A small-molecule ligand and the protein it binds are described below.
Small molecule (SMILES): C[C@@H](O)[C@@H](C)O

Binding-site contacts:
Ligand atom O5 contacts residue PHE189 of chain 2.A at 4.2 Å.
Ligand atom C3 contacts residue THR244 of chain 2.A at 4.3 Å.
Ligand atom C1 contacts residue GLU247 of chain 2.A at 3.5 Å.
Ligand atom C3 contacts residue ARG207 of chain 2.A at 4.3 Å.
Ligand atom O5 contacts residue ARG207 of chain 2.A at 4.4 Å.
Ligand atom C4 contacts residue GLU247 of chain 2.A at 3.0 Å.
Ligand atom C2 contacts residue PHE189 of chain 2.A at 4.5 Å (hydrophobic).
Ligand atom C3 contacts residue GLU191 of chain 2.A at 3.1 Å.
Ligand atom C2 contacts residue GLU191 of chain 2.A at 4.1 Å.
Ligand atom C1 contacts residue ARG207 of chain 2.A at 3.8 Å.
Ligand atom O6 contacts residue ARG240 of chain 2.A at 3.2 Å (salt-bridge).
Ligand atom C3 contacts residue ARG240 of chain 2.A at 4.1 Å.
Ligand atom C1 contacts residue PHE189 of chain 2.A at 3.3 Å (hydrophobic).
Ligand atom O6 contacts residue GLU191 of chain 2.A at 2.3 Å (salt-bridge).
Ligand atom C3 contacts residue GLU247 of chain 2.A at 3.6 Å.
Ligand atom O5 contacts residue GLU191 of chain 2.A at 2.9 Å (salt-bridge).
Ligand atom C2 contacts residue GLU247 of chain 2.A at 3.9 Å.
Ligand atom C2 contacts residue ARG207 of chain 2.A at 3.9 Å.
Ligand atom C1 contacts residue THR244 of chain 2.A at 3.9 Å.
Ligand atom C4 contacts residue GLN243 of chain 2.A at 3.9 Å.
Ligand atom C2 contacts residue THR244 of chain 2.A at 4.3 Å.
Ligand atom C4 contacts residue GLU191 of chain 2.A at 4.0 Å.
Ligand atom O5 contacts residue SER190 of chain 2.A at 3.6 Å.
Ligand atom C4 contacts residue THR244 of chain 2.A at 4.0 Å.
Ligand atom C4 contacts residue ARG240 of chain 2.A at 4.1 Å.

Sequence of chain 2.A:
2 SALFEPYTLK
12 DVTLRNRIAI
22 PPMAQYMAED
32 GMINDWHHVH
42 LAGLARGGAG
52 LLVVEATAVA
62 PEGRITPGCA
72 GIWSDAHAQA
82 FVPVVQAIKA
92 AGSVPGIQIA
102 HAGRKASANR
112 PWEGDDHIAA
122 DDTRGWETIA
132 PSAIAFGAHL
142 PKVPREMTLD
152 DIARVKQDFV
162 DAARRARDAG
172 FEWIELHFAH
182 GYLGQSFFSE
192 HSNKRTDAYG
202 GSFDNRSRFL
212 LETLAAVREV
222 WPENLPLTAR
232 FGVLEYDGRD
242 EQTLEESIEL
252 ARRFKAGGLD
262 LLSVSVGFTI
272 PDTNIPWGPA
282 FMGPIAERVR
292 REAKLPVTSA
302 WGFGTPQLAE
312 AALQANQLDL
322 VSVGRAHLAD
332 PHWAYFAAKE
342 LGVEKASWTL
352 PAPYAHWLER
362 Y